This protein binds this small molecule.
Small molecule (SMILES): CC(=O)N[C@@H]1[C@@H](O)[C@H](O)[C@@H](CO)O[C@H]1O

Binding-site contacts:
Ligand atom C1 contacts residue ASN193 of chain 1.B at 1.5 Å.
Ligand atom C2 contacts residue ASN193 of chain 1.B at 2.5 Å.
Ligand atom C3 contacts residue THR195 of chain 1.B at 4.3 Å.
Ligand atom O7 contacts residue ASN193 of chain 1.B at 3.4 Å (h-bond).
Ligand atom C5 contacts residue THR195 of chain 1.B at 3.7 Å.
Ligand atom O6 contacts residue GLN282 of chain 1.B at 3.1 Å.
Ligand atom C5 contacts residue GLN282 of chain 1.B at 4.2 Å.
Ligand atom O6 contacts residue GLU283 of chain 1.B at 3.3 Å (salt-bridge).
Ligand atom C1 contacts residue GLN282 of chain 1.B at 4.1 Å.
Ligand atom C4 contacts residue ASN193 of chain 1.B at 4.3 Å.
Ligand atom C3 contacts residue ASN193 of chain 1.B at 3.9 Å.
Ligand atom C1 contacts residue THR195 of chain 1.B at 3.1 Å.
Ligand atom O5 contacts residue THR195 of chain 1.B at 3.5 Å (h-bond).
Ligand atom C2 contacts residue THR195 of chain 1.B at 4.1 Å.
Ligand atom C7 contacts residue ASN193 of chain 1.B at 3.6 Å.
Ligand atom O5 contacts residue ASN193 of chain 1.B at 2.4 Å (h-bond).
Ligand atom O5 contacts residue GLN282 of chain 1.B at 3.5 Å.
Ligand atom C5 contacts residue ASN193 of chain 1.B at 3.7 Å.
Ligand atom C6 contacts residue GLU283 of chain 1.B at 3.2 Å.
Ligand atom C6 contacts residue GLN282 of chain 1.B at 3.6 Å.
Ligand atom N2 contacts residue ASN193 of chain 1.B at 3.0 Å (h-bond).

Sequence of chain 1.B:
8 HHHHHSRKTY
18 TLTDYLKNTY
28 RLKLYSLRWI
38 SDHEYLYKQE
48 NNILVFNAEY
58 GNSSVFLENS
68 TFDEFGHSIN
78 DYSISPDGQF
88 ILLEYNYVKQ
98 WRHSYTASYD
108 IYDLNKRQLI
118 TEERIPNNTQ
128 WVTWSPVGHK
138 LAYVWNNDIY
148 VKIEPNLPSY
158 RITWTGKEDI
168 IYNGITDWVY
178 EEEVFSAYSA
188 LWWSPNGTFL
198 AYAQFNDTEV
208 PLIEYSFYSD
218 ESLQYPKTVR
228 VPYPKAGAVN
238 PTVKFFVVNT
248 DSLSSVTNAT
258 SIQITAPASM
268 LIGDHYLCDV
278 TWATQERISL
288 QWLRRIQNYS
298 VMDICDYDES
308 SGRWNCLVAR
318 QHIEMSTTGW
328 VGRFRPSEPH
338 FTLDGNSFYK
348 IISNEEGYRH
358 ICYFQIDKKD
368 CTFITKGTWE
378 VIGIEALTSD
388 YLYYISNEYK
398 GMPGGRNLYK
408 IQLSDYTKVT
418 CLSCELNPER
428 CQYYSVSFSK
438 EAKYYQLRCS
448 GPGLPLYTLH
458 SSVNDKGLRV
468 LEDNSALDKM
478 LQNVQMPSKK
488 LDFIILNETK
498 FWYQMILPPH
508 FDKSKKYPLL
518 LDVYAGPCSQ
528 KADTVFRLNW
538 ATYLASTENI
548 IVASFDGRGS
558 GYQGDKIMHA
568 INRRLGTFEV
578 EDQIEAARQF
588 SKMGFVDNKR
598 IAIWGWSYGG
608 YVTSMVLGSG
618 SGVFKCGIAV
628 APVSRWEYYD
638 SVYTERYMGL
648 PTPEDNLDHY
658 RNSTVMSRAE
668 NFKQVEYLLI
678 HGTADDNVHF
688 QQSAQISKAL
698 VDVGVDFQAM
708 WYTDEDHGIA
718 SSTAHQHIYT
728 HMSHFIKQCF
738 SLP